Binding-site contacts:
Ligand atom O contacts residue PRO508 of chain 1.A at 3.2 Å.
Ligand atom N contacts residue ARG507 of chain 1.A at 3.3 Å (salt-bridge).
Ligand atom CA contacts residue GLN488 of chain 1.A at 3.7 Å.
Ligand atom CB contacts residue PRO508 of chain 1.A at 3.9 Å (hydrophobic).
Ligand atom N contacts residue GLN488 of chain 1.A at 3.8 Å.
Ligand atom CA contacts residue ARG507 of chain 1.A at 4.4 Å.
Ligand atom C contacts residue PRO508 of chain 1.A at 2.8 Å (hydrophobic).
Ligand atom CA contacts residue PRO508 of chain 1.A at 2.8 Å (hydrophobic).
Ligand atom N contacts residue PRO508 of chain 1.A at 1.6 Å.

A protein and the small-molecule ligand that binds it are described below.
Small molecule (SMILES): C[C@H](N)C(=O)O

Sequence of chain 1.A:
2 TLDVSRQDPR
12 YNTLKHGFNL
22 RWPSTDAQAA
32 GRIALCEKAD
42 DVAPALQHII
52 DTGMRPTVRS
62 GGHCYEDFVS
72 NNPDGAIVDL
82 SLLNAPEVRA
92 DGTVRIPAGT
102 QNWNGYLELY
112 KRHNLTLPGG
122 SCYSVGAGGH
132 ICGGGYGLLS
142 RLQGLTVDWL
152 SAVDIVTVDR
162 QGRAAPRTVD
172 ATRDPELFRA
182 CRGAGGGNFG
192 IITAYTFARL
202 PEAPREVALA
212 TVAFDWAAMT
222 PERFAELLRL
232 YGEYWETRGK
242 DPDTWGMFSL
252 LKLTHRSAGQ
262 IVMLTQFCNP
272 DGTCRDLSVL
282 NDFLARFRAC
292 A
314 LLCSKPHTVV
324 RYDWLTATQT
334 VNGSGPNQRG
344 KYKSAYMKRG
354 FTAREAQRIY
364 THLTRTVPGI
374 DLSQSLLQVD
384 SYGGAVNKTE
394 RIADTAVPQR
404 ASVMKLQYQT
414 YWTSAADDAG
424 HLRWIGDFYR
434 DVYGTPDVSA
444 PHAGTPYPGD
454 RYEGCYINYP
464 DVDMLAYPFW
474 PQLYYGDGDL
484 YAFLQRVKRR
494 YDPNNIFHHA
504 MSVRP